A small-molecule ligand and the protein it binds are described below.
Small molecule (SMILES): OC[C@H]1O[C@H](O)[C@@H](O)[C@@H](O)[C@@H]1O

Binding-site contacts:
Ligand atom C4 contacts residue ASP107 of chain 1.A at 3.6 Å.
Ligand atom C6 contacts residue ASP108 of chain 1.A at 3.5 Å.
Ligand atom O2 contacts residue BMA1 of chain 1.L at 2.1 Å.
Ligand atom O1 contacts residue BMA1 of chain 1.L at 0.7 Å.
Ligand atom O3 contacts residue ASP156 of chain 1.A at 2.9 Å (salt-bridge).
Ligand atom O5 contacts residue BMA1 of chain 1.L at 1.4 Å.
Ligand atom C4 contacts residue CA1 of chain 1.B at 3.4 Å.
Ligand atom C6 contacts residue SER127 of chain 1.A at 3.8 Å.
Ligand atom O3 contacts residue BMA1 of chain 1.L at 0.0 Å (h-bond).
Ligand atom C2 contacts residue BMA1 of chain 1.L at 1.4 Å.
Ligand atom C5 contacts residue BMA1 of chain 1.L at 0.5 Å.
Ligand atom O6 contacts residue EDO1 of chain 1.M at 3.2 Å (h-bond).
Ligand atom C6 contacts residue BMA1 of chain 1.L at 0.1 Å.
Ligand atom C3 contacts residue ASP156 of chain 1.A at 3.9 Å.
Ligand atom O3 contacts residue GLY155 of chain 1.A at 3.7 Å.
Ligand atom C3 contacts residue GLY154 of chain 1.A at 3.5 Å.
Ligand atom O3 contacts residue ASP107 of chain 1.A at 2.5 Å (salt-bridge).
Ligand atom O4 contacts residue ASP108 of chain 1.A at 2.6 Å (salt-bridge).
Ligand atom C3 contacts residue ASP107 of chain 1.A at 3.5 Å.
Ligand atom O2 contacts residue ASP107 of chain 1.A at 3.4 Å (salt-bridge).
Ligand atom O4 contacts residue CA1 of chain 1.B at 2.5 Å.
Ligand atom C1 contacts residue BMA1 of chain 1.L at 1.0 Å.
Ligand atom C3 contacts residue BMA1 of chain 1.L at 0.3 Å.
Ligand atom C6 contacts residue GLN126 of chain 1.A at 3.6 Å.
Ligand atom O4 contacts residue GLY154 of chain 1.A at 3.2 Å (h-bond).
Ligand atom C4 contacts residue GLN126 of chain 1.A at 3.7 Å.
Ligand atom C4 contacts residue BMA1 of chain 1.L at 0.2 Å.
Ligand atom O4 contacts residue GLN153 of chain 1.A at 3.3 Å (h-bond).
Ligand atom C5 contacts residue GLN153 of chain 1.A at 4.0 Å.
Ligand atom O2 contacts residue SER127 of chain 1.A at 3.0 Å.
Ligand atom C6 contacts residue EDO1 of chain 1.M at 3.9 Å.
Ligand atom O4 contacts residue BMA1 of chain 1.L at 0.0 Å (h-bond).
Ligand atom C4 contacts residue ASP108 of chain 1.A at 3.4 Å.
Ligand atom O3 contacts residue GLY154 of chain 1.A at 3.2 Å (h-bond).
Ligand atom O3 contacts residue CA1 of chain 1.B at 2.5 Å.
Ligand atom C3 contacts residue CA1 of chain 1.B at 3.3 Å.
Ligand atom O6 contacts residue BMA1 of chain 1.L at 1.5 Å (h-bond).
Ligand atom C4 contacts residue SER127 of chain 1.A at 3.9 Å.
Ligand atom C4 contacts residue GLY154 of chain 1.A at 4.0 Å.
Ligand atom O4 contacts residue ASP107 of chain 1.A at 3.3 Å (salt-bridge).

Sequence of chain 1.A:
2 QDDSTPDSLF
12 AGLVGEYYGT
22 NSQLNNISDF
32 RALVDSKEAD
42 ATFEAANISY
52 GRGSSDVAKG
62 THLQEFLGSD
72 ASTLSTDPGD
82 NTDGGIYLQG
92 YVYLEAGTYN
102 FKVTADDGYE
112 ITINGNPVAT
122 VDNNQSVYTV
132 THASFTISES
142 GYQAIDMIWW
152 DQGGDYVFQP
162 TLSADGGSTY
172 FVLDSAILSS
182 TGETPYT